A protein and the small-molecule ligand that binds it are described below.
Small molecule (SMILES): CC(=O)N[C@@H]1[C@@H](O)[C@H](O)[C@@H](CO)O[C@H]1O

Binding-site contacts:
Ligand atom C6 contacts residue ASN491 of chain 1.A at 4.4 Å.
Ligand atom N2 contacts residue ASN491 of chain 1.A at 2.8 Å (h-bond).
Ligand atom C1 contacts residue ASN492 of chain 1.A at 3.3 Å.
Ligand atom C5 contacts residue ASN491 of chain 1.A at 3.7 Å.
Ligand atom O7 contacts residue ASN491 of chain 1.A at 4.4 Å.
Ligand atom C1 contacts residue ASN491 of chain 1.A at 1.4 Å.
Ligand atom O5 contacts residue ASN491 of chain 1.A at 2.4 Å (h-bond).
Ligand atom C3 contacts residue ASN491 of chain 1.A at 3.8 Å.
Ligand atom C4 contacts residue ASN491 of chain 1.A at 4.2 Å.
Ligand atom C2 contacts residue ASN491 of chain 1.A at 2.5 Å.
Ligand atom C7 contacts residue ASN491 of chain 1.A at 3.5 Å.
Ligand atom O5 contacts residue ASN492 of chain 1.A at 4.1 Å.
Ligand atom C8 contacts residue ASN491 of chain 1.A at 3.8 Å.

Sequence of chain 1.A:
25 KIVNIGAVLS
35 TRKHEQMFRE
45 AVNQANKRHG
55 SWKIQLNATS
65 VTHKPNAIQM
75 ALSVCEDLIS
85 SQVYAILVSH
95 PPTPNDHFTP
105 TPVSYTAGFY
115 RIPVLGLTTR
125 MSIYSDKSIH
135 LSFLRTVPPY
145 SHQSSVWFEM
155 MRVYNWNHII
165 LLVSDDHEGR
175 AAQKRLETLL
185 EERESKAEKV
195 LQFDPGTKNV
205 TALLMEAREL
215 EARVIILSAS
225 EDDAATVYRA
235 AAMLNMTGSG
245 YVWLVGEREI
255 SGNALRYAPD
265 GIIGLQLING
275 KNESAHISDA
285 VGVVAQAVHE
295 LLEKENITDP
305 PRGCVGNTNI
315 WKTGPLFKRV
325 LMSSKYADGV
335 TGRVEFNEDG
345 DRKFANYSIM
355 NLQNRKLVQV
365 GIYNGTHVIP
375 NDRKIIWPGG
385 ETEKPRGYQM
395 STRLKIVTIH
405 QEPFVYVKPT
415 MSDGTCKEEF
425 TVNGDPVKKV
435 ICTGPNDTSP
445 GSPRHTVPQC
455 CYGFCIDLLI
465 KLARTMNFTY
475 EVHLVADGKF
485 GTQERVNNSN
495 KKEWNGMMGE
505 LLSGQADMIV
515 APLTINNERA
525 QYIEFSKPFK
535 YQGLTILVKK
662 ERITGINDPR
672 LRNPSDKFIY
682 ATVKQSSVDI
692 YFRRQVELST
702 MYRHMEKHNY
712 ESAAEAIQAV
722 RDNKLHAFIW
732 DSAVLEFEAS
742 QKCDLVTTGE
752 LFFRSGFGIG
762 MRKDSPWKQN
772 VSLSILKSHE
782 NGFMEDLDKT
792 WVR